This small molecule binds to this protein.
Small molecule (SMILES): CC(=O)N[C@@H]1[C@@H](O)[C@H](O)[C@@H](CO)O[C@H]1O

Binding-site contacts:
Ligand atom N2 contacts residue ASN1134 of chain 1.B at 2.9 Å (h-bond).
Ligand atom O5 contacts residue ASN1134 of chain 1.B at 2.4 Å (h-bond).
Ligand atom O6 contacts residue ILE1132 of chain 1.B at 4.2 Å.
Ligand atom O6 contacts residue ASN1134 of chain 1.B at 4.2 Å.
Ligand atom C5 contacts residue ASN1134 of chain 1.B at 3.7 Å.
Ligand atom C3 contacts residue ASN1134 of chain 1.B at 3.8 Å.
Ligand atom C1 contacts residue ASN1134 of chain 1.B at 1.4 Å.
Ligand atom O7 contacts residue ASN1134 of chain 1.B at 4.3 Å.
Ligand atom C4 contacts residue ASN1134 of chain 1.B at 4.2 Å.
Ligand atom C2 contacts residue ASN1134 of chain 1.B at 2.5 Å.
Ligand atom C7 contacts residue ASN1134 of chain 1.B at 3.8 Å.

Sequence of chain 1.B:
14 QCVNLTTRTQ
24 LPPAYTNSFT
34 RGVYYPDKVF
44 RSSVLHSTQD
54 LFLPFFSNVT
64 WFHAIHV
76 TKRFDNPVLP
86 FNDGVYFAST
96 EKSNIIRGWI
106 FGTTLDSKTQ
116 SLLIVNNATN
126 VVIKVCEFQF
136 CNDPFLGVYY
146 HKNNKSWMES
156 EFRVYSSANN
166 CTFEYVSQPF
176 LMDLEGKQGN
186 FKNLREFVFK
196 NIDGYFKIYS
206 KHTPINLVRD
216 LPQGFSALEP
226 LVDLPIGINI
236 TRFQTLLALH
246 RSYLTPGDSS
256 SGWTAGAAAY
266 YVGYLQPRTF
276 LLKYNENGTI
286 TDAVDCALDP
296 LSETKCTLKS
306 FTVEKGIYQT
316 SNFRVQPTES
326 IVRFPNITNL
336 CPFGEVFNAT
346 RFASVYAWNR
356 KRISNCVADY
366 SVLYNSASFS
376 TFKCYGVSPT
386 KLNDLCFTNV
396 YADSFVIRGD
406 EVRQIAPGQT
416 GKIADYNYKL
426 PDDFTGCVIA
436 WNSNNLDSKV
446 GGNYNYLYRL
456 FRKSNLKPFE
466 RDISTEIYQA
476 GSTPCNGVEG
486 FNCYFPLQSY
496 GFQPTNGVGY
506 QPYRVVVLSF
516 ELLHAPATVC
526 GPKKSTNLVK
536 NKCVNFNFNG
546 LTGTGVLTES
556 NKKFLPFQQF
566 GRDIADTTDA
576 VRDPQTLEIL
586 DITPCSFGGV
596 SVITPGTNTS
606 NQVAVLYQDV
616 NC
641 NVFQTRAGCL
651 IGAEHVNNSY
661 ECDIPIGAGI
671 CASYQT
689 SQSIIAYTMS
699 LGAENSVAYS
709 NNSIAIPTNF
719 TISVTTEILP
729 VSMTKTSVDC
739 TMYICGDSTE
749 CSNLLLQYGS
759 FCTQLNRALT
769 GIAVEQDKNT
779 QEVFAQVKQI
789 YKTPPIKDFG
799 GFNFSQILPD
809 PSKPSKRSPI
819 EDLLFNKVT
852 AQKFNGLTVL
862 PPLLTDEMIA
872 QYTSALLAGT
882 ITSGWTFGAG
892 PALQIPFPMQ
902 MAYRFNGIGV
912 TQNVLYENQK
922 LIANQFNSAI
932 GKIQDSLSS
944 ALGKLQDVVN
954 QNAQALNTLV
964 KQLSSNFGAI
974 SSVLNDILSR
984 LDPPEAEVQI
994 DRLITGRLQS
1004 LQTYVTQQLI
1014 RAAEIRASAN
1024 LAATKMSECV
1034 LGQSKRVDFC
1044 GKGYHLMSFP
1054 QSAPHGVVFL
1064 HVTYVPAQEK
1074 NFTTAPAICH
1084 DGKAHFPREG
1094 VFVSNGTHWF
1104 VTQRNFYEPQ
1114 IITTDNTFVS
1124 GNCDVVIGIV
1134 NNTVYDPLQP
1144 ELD